The small molecule below binds the protein below.
Small molecule (SMILES): CN1C[C@H](NC(=O)Cc2ccc3c(c2)NC(=O)CO3)C[C@H]1CO

Binding-site contacts:
Ligand atom C11 contacts residue TYR454 of chain 1.D at 3.9 Å (hydrophobic).
Ligand atom C20 contacts residue TRP199 of chain 1.D at 3.5 Å (hydrophobic).
Ligand atom O23 contacts residue TRP571 of chain 1.D at 3.6 Å.
Ligand atom C01 contacts residue GLU588 of chain 1.D at 3.4 Å.
Ligand atom O23 contacts residue GLU588 of chain 1.D at 2.6 Å (salt-bridge).
Ligand atom C08 contacts residue GLU271 of chain 1.D at 3.3 Å.
Ligand atom C16 contacts residue TYR454 of chain 1.D at 3.5 Å (hydrophobic).
Ligand atom C21 contacts residue TYR454 of chain 1.D at 3.4 Å (hydrophobic).
Ligand atom C10 contacts residue VAL431 of chain 1.D at 3.7 Å (hydrophobic).
Ligand atom C03 contacts residue TYR454 of chain 1.D at 3.7 Å (hydrophobic).
Ligand atom C14 contacts residue VAL431 of chain 1.D at 3.8 Å (hydrophobic).
Ligand atom C01 contacts residue TYR454 of chain 1.D at 3.4 Å (hydrophobic).
Ligand atom C21 contacts residue GLU521 of chain 1.D at 3.8 Å.
Ligand atom O23 contacts residue TRP585 of chain 1.D at 3.4 Å.
Ligand atom C20 contacts residue GLU588 of chain 1.D at 3.8 Å.
Ligand atom C06 contacts residue GLU271 of chain 1.D at 3.5 Å.
Ligand atom C04 contacts residue TRP199 of chain 1.D at 3.5 Å (hydrophobic).
Ligand atom C21 contacts residue GLU588 of chain 1.D at 3.7 Å.
Ligand atom C11 contacts residue HIS452 of chain 1.D at 3.2 Å.
Ligand atom C03 contacts residue GLU588 of chain 1.D at 3.5 Å.
Ligand atom O19 contacts residue TYR454 of chain 1.D at 3.6 Å (h-bond).
Ligand atom C18 contacts residue TYR454 of chain 1.D at 2.8 Å (hydrophobic).
Ligand atom C01 contacts residue LEU590 of chain 1.D at 3.3 Å (hydrophobic).
Ligand atom N02 contacts residue GLU588 of chain 1.D at 3.0 Å (salt-bridge).
Ligand atom C11 contacts residue PHE453 of chain 1.D at 3.7 Å (hydrophobic).
Ligand atom O19 contacts residue PHE453 of chain 1.D at 3.9 Å.
Ligand atom C22 contacts residue TRP571 of chain 1.D at 3.0 Å (hydrophobic).
Ligand atom N05 contacts residue GLU271 of chain 1.D at 3.2 Å (salt-bridge).
Ligand atom C10 contacts residue TYR454 of chain 1.D at 3.9 Å (hydrophobic).
Ligand atom O17 contacts residue GLY456 of chain 1.D at 3.7 Å.
Ligand atom C12 contacts residue TYR454 of chain 1.D at 3.8 Å (hydrophobic).
Ligand atom O17 contacts residue TYR454 of chain 1.D at 3.8 Å.
Ligand atom C22 contacts residue TYR454 of chain 1.D at 3.8 Å (hydrophobic).
Ligand atom C09 contacts residue VAL431 of chain 1.D at 3.5 Å (hydrophobic).
Ligand atom C10 contacts residue HIS452 of chain 1.D at 3.9 Å.
Ligand atom N05 contacts residue TYR454 of chain 1.D at 3.8 Å.
Ligand atom C22 contacts residue GLU588 of chain 1.D at 3.1 Å.
Ligand atom C08 contacts residue VAL431 of chain 1.D at 3.8 Å (hydrophobic).
Ligand atom C03 contacts residue LEU459 of chain 1.D at 3.8 Å (hydrophobic).
Ligand atom O23 contacts residue LYS48 of chain 1.D at 3.1 Å (salt-bridge).

Sequence of chain 1.D:
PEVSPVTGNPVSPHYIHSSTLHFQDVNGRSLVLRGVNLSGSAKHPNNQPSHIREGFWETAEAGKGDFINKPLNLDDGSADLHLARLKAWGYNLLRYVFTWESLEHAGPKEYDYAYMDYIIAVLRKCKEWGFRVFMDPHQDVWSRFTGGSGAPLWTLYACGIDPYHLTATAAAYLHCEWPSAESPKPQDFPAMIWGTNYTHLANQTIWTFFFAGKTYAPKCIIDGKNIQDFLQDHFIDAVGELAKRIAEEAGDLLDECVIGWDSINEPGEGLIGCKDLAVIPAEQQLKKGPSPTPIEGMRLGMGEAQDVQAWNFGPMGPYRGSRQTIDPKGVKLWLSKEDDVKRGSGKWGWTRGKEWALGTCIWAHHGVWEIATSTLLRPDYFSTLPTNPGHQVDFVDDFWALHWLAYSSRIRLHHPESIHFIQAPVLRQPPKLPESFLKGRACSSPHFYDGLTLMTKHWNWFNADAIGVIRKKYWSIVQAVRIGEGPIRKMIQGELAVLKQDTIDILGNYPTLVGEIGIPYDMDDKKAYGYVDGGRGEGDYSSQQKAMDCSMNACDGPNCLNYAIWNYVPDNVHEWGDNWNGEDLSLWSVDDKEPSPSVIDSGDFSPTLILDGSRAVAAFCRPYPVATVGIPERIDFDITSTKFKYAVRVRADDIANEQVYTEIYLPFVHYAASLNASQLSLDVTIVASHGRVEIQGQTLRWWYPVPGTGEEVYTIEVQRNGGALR